Sequence of chain 1.Z:
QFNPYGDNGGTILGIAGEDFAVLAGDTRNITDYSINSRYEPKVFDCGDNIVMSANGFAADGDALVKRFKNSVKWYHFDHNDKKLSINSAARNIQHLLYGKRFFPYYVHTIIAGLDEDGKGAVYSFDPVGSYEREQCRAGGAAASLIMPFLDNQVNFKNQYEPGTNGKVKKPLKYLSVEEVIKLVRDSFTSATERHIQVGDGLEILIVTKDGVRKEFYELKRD

Binding-site contacts:
Ligand atom C34 contacts residue GLY47 of chain 1.Y at 3.6 Å.
Ligand atom N14 contacts residue GLY47 of chain 1.Y at 2.9 Å (h-bond).
Ligand atom C19 contacts residue MET45 of chain 1.Y at 3.7 Å (hydrophobic).
Ligand atom C43 contacts residue ALA22 of chain 1.Y at 3.7 Å (hydrophobic).
Ligand atom C41 contacts residue ASP126 of chain 1.Z at 3.7 Å.
Ligand atom C16 contacts residue GLY47 of chain 1.Y at 3.6 Å.
Ligand atom N22 contacts residue SER130 of chain 1.Z at 3.0 Å (h-bond).
Ligand atom C26 contacts residue THR1 of chain 1.Y at 2.4 Å.
Ligand atom C9 contacts residue THR21 of chain 1.Y at 3.3 Å.
Ligand atom C43 contacts residue THR21 of chain 1.Y at 3.7 Å.
Ligand atom O39 contacts residue ALA49 of chain 1.Y at 3.3 Å (h-bond).
Ligand atom N11 contacts residue THR21 of chain 1.Y at 2.6 Å (h-bond).
Ligand atom O30 contacts residue THR1 of chain 1.Y at 3.1 Å (h-bond).
Ligand atom C25 contacts residue THR1 of chain 1.Y at 1.4 Å.
Ligand atom C16 contacts residue LYS33 of chain 1.Y at 3.8 Å.
Ligand atom C16 contacts residue THR1 of chain 1.Y at 2.7 Å.
Ligand atom N8 contacts residue ASP126 of chain 1.Z at 3.4 Å (salt-bridge).
Ligand atom C17 contacts residue LYS33 of chain 1.Y at 3.6 Å.
Ligand atom O31 contacts residue ALA20 of chain 1.Y at 3.3 Å.
Ligand atom C10 contacts residue THR21 of chain 1.Y at 3.4 Å.
Ligand atom C20 contacts residue ALA49 of chain 1.Y at 3.7 Å (hydrophobic).
Ligand atom N22 contacts residue GLN53 of chain 1.Y at 3.5 Å (h-bond).
Ligand atom N22 contacts residue ALA49 of chain 1.Y at 3.4 Å.
Ligand atom C23 contacts residue ALA49 of chain 1.Y at 3.5 Å (hydrophobic).
Ligand atom C13 contacts residue GLY47 of chain 1.Y at 3.7 Å.
Ligand atom S27 contacts residue THR1 of chain 1.Y at 3.6 Å.
Ligand atom C43 contacts residue ALA27 of chain 1.Y at 3.3 Å (hydrophobic).
Ligand atom C12 contacts residue GLY47 of chain 1.Y at 3.5 Å.
Ligand atom C26 contacts residue GLY47 of chain 1.Y at 3.5 Å.
Ligand atom N14 contacts residue THR1 of chain 1.Y at 3.7 Å.
Ligand atom O30 contacts residue SER131 of chain 1.Y at 2.7 Å (h-bond).
Ligand atom C20 contacts residue VAL31 of chain 1.Y at 3.6 Å (hydrophobic).
Ligand atom C15 contacts residue THR1 of chain 1.Y at 2.4 Å.
Ligand atom C32 contacts residue THR21 of chain 1.Y at 3.7 Å.
Ligand atom C4 contacts residue PRO127 of chain 1.Z at 3.5 Å (hydrophobic).
Ligand atom C23 contacts residue VAL31 of chain 1.Y at 3.5 Å (hydrophobic).
Ligand atom C21 contacts residue VAL31 of chain 1.Y at 3.5 Å (hydrophobic).
Ligand atom C12 contacts residue THR21 of chain 1.Y at 3.6 Å.
Ligand atom O31 contacts residue THR21 of chain 1.Y at 2.8 Å (h-bond).
Ligand atom C24 contacts residue LYS33 of chain 1.Y at 3.7 Å.

A small-molecule ligand and the protein it binds are described below.
Small molecule (SMILES): Cc1ncc(C(=O)N[C@@H](CC(C)C)C(=O)N[C@@H](CC2CCCCC2)C(=O)N[C@H](CCS(C)(=O)=O)Cc2ccc(CN)cc2)s1

Sequence of chain 1.Y:
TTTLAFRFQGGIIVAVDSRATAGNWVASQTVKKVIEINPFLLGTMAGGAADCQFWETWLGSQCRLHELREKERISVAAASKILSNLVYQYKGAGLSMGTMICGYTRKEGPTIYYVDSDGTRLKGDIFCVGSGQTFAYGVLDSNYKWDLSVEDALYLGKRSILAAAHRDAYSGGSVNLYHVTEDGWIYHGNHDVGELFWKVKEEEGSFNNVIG